Sequence of chain 1.A:
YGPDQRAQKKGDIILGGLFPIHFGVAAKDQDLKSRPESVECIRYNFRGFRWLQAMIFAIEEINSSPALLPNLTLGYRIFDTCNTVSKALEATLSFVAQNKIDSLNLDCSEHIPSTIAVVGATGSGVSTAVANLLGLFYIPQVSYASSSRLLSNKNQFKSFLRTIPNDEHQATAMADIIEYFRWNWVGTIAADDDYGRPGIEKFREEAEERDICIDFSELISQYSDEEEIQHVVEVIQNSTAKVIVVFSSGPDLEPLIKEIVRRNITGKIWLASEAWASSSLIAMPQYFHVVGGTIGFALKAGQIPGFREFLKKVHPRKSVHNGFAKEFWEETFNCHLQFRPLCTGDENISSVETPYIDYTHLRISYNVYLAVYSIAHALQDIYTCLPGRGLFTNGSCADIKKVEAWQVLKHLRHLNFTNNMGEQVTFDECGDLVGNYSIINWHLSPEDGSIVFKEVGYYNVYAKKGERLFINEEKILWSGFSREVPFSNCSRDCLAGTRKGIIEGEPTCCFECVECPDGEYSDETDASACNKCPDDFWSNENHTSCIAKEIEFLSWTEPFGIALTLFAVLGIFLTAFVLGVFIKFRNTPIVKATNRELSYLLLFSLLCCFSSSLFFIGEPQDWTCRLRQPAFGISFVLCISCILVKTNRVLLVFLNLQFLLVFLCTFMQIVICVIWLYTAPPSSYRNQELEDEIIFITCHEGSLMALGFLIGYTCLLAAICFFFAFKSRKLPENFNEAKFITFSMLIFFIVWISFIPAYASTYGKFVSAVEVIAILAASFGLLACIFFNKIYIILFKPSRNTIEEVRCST

Binding-site contacts:
Ligand atom CE3 contacts residue THR153 of chain 1.A at 3.6 Å.
Ligand atom C contacts residue THR153 of chain 1.A at 3.9 Å.
Ligand atom O contacts residue SER155 of chain 1.A at 3.9 Å.
Ligand atom C contacts residue TYR226 of chain 1.A at 3.9 Å (hydrophobic).
Ligand atom CZ2 contacts residue ALA306 of chain 1.A at 3.8 Å (hydrophobic).
Ligand atom OXT contacts residue ALA176 of chain 1.A at 3.3 Å (h-bond).
Ligand atom N contacts residue TYR226 of chain 1.A at 4.2 Å.
Ligand atom OXT contacts residue SER155 of chain 1.A at 3.1 Å (h-bond).
Ligand atom C contacts residue SER155 of chain 1.A at 3.9 Å.
Ligand atom O contacts residue THR153 of chain 1.A at 3.8 Å.
Ligand atom O contacts residue GLY154 of chain 1.A at 3.9 Å.
Ligand atom CZ2 contacts residue ARG74 of chain 1.A at 3.8 Å.
Ligand atom OXT contacts residue SER178 of chain 1.A at 3.3 Å (h-bond).
Ligand atom CD1 contacts residue GLU305 of chain 1.A at 3.4 Å.
Ligand atom CA contacts residue SER178 of chain 1.A at 4.3 Å.
Ligand atom CH2 contacts residue ARG74 of chain 1.A at 4.4 Å.
Ligand atom CH2 contacts residue ALA306 of chain 1.A at 4.1 Å (hydrophobic).
Ligand atom NE1 contacts residue ALA306 of chain 1.A at 4.3 Å.
Ligand atom CA contacts residue TYR226 of chain 1.A at 4.3 Å (hydrophobic).
Ligand atom N contacts residue ALA176 of chain 1.A at 2.9 Å (h-bond).
Ligand atom OXT contacts residue THR153 of chain 1.A at 4.0 Å.
Ligand atom N contacts residue SER178 of chain 1.A at 3.3 Å (h-bond).
Ligand atom OXT contacts residue TYR226 of chain 1.A at 3.6 Å.
Ligand atom CB contacts residue THR153 of chain 1.A at 3.7 Å.
Ligand atom OXT contacts residue SER177 of chain 1.A at 3.7 Å.
Ligand atom CA contacts residue ALA176 of chain 1.A at 3.4 Å (hydrophobic).
Ligand atom CG contacts residue THR153 of chain 1.A at 4.0 Å.
Ligand atom CD1 contacts residue ALA176 of chain 1.A at 4.1 Å (hydrophobic).
Ligand atom CB contacts residue ALA176 of chain 1.A at 3.3 Å (hydrophobic).
Ligand atom CA contacts residue THR153 of chain 1.A at 4.4 Å.
Ligand atom CD2 contacts residue THR153 of chain 1.A at 3.9 Å.
Ligand atom CZ2 contacts residue TRP78 of chain 1.A at 4.3 Å (hydrophobic).
Ligand atom NE1 contacts residue GLU305 of chain 1.A at 3.4 Å (salt-bridge).
Ligand atom CA contacts residue ALA306 of chain 1.A at 4.5 Å (hydrophobic).
Ligand atom CG contacts residue ALA176 of chain 1.A at 4.1 Å (hydrophobic).
Ligand atom CE2 contacts residue ALA306 of chain 1.A at 4.2 Å (hydrophobic).
Ligand atom CZ3 contacts residue THR153 of chain 1.A at 4.4 Å.
Ligand atom C contacts residue ALA176 of chain 1.A at 3.6 Å (hydrophobic).
Ligand atom C contacts residue SER178 of chain 1.A at 4.2 Å.
Ligand atom O contacts residue TYR226 of chain 1.A at 3.8 Å.

A protein and the small-molecule ligand that binds it are described below.
Small molecule (SMILES): N[C@@H](Cc1c[nH]c2ccccc12)C(=O)O